A protein and the small-molecule ligand that binds it are described below.
Small molecule (SMILES): CC(=O)N[C@@H]1[C@@H](O)[C@H](O)[C@@H](CO)O[C@H]1O

Sequence of chain 1.A:
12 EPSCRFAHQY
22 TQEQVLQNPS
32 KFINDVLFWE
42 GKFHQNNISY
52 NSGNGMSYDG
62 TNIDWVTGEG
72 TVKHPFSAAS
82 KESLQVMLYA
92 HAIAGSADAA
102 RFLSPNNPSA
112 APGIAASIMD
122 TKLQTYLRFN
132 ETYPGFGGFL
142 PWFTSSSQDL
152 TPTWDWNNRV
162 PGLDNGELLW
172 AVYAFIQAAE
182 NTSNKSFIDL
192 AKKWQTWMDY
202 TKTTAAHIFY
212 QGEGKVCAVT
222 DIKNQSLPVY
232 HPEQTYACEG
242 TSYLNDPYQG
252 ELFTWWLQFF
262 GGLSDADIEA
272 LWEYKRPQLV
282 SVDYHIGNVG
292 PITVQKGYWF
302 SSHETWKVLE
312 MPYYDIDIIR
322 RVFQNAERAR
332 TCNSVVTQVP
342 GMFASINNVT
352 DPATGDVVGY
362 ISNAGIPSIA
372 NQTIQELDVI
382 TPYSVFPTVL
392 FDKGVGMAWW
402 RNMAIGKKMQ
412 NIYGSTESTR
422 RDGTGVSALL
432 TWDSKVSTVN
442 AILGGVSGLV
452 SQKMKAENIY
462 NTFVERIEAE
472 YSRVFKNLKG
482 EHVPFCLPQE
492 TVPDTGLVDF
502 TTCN

Binding-site contacts:
Ligand atom C2 contacts residue ASN225 of chain 1.A at 2.5 Å.
Ligand atom O7 contacts residue ASN225 of chain 1.A at 3.6 Å.
Ligand atom C1 contacts residue SER227 of chain 1.A at 4.5 Å.
Ligand atom O5 contacts residue ASN225 of chain 1.A at 2.3 Å (h-bond).
Ligand atom N2 contacts residue ASN225 of chain 1.A at 3.0 Å (h-bond).
Ligand atom C1 contacts residue ASN225 of chain 1.A at 1.4 Å.
Ligand atom C5 contacts residue ASN225 of chain 1.A at 3.6 Å.
Ligand atom C6 contacts residue SER227 of chain 1.A at 3.8 Å.
Ligand atom C4 contacts residue ASN225 of chain 1.A at 4.2 Å.
Ligand atom O5 contacts residue LEU228 of chain 1.A at 4.3 Å.
Ligand atom O5 contacts residue SER227 of chain 1.A at 4.0 Å.
Ligand atom C7 contacts residue ASN225 of chain 1.A at 3.5 Å.
Ligand atom C3 contacts residue ASN225 of chain 1.A at 3.8 Å.
Ligand atom C5 contacts residue SER227 of chain 1.A at 3.9 Å.